Binding-site contacts:
Ligand atom CA contacts residue LYS23 of chain 1.A at 3.7 Å.
Ligand atom C contacts residue LYS23 of chain 1.A at 4.0 Å.
Ligand atom CG1 contacts residue ARG40 of chain 1.A at 3.8 Å.
Ligand atom CA contacts residue HIS21 of chain 1.A at 3.3 Å.
Ligand atom CB contacts residue PHE22 of chain 1.A at 3.8 Å (hydrophobic).
Ligand atom O contacts residue HIS21 of chain 1.A at 3.8 Å.
Ligand atom N contacts residue HIS21 of chain 1.A at 2.8 Å (h-bond).
Ligand atom C contacts residue LYS23 of chain 1.A at 3.8 Å.
Ligand atom CD1 contacts residue ILE20 of chain 1.A at 3.6 Å (hydrophobic).
Ligand atom CD1 contacts residue PHE22 of chain 1.A at 3.6 Å (hydrophobic).
Ligand atom CG1 contacts residue HIS21 of chain 1.A at 3.8 Å.
Ligand atom O contacts residue LYS23 of chain 1.A at 2.8 Å (salt-bridge).
Ligand atom NH2 contacts residue SER18 of chain 1.A at 3.9 Å.
Ligand atom CZ contacts residue GLU19 of chain 1.A at 3.7 Å.
Ligand atom CD1 contacts residue PHE22 of chain 1.A at 3.9 Å (hydrophobic).
Ligand atom NH2 contacts residue ILE20 of chain 1.A at 3.6 Å.
Ligand atom C contacts residue ALY32 of chain 1.A at 3.5 Å.
Ligand atom NE contacts residue ILE20 of chain 1.A at 3.8 Å.
Ligand atom NE contacts residue GLU19 of chain 1.A at 3.5 Å (salt-bridge).
Ligand atom O contacts residue PHE22 of chain 1.A at 3.2 Å.
Ligand atom NH1 contacts residue ILE20 of chain 1.A at 3.9 Å.
Ligand atom O contacts residue HIS21 of chain 1.A at 2.8 Å (h-bond).
Ligand atom CD1 contacts residue LEU33 of chain 1.A at 3.7 Å (hydrophobic).
Ligand atom CD2 contacts residue ALY32 of chain 1.A at 3.9 Å.
Ligand atom C contacts residue HIS21 of chain 1.A at 3.5 Å.
Ligand atom O contacts residue ILE20 of chain 1.A at 3.8 Å.
Ligand atom CB contacts residue LYS23 of chain 1.A at 3.8 Å.
Ligand atom CB contacts residue HIS21 of chain 1.A at 4.0 Å.
Ligand atom CA contacts residue ALY32 of chain 1.A at 3.6 Å.
Ligand atom CD1 contacts residue VAL24 of chain 1.A at 3.8 Å (hydrophobic).
Ligand atom O contacts residue LYS23 of chain 1.A at 3.8 Å.
Ligand atom CD1 contacts residue LYS9 of chain 1.A at 3.7 Å.
Ligand atom CZ contacts residue ILE20 of chain 1.A at 3.5 Å (hydrophobic).
Ligand atom CD1 contacts residue SER36 of chain 1.A at 3.8 Å.
Ligand atom N contacts residue LYS23 of chain 1.A at 2.9 Å (salt-bridge).
Ligand atom CG2 contacts residue LYS23 of chain 1.A at 3.9 Å.
Ligand atom NH2 contacts residue GLU19 of chain 1.A at 3.1 Å (salt-bridge).
Ligand atom CA contacts residue LYS23 of chain 1.A at 3.8 Å.
Ligand atom O contacts residue TYR7 of chain 1.A at 3.6 Å.
Ligand atom CD1 contacts residue ARG40 of chain 1.A at 2.9 Å.

Sequence of chain 1.A:
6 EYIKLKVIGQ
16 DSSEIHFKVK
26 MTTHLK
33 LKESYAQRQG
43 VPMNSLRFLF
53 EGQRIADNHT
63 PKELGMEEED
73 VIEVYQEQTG

The protein below binds the small molecule below.
Small molecule (SMILES): CC[C@H](C)[C@H](NC(=O)[C@H](CCCNC(N)=[NH2+])NC(=O)[C@H](CCC(=O)O)NC(=O)[C@H](CCC(=O)O)NC(=O)[C@H](C)N)C(=O)N[C@H](C(=O)N[C@H](C(=O)N[C@H](C=O)CC(C)C)C(C)C)[C@@H](C)CC